Sequence of chain 1.C:
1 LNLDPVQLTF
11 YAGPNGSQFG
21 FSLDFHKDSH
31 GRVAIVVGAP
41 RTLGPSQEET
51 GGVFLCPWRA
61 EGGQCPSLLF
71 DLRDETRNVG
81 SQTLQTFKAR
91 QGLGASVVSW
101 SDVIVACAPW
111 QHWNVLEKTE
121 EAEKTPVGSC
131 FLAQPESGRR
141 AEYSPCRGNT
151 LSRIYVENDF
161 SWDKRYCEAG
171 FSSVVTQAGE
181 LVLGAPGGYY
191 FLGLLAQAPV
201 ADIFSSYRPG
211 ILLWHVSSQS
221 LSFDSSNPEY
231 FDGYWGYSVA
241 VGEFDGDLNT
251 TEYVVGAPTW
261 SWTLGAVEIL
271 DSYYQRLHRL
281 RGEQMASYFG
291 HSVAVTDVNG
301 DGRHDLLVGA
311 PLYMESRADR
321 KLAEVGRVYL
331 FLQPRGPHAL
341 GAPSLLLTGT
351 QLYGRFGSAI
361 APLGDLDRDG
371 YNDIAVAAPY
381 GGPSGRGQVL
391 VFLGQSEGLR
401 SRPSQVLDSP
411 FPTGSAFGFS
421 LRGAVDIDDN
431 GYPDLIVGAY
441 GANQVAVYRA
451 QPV

A protein and the small-molecule ligand that binds it are described below.
Small molecule (SMILES): O=C(O)CN1CCN(C[C@@H]2CC(C3CCNCC3)=NO2)CC1

Binding-site contacts:
Ligand atom N2 contacts residue ARG216 of chain 1.D at 4.1 Å.
Ligand atom C6 contacts residue ASP217 of chain 1.D at 4.2 Å.
Ligand atom O2 contacts residue MN1 of chain 1.KA at 2.2 Å.
Ligand atom C10 contacts residue TYR122 of chain 1.D at 3.8 Å (hydrophobic).
Ligand atom C5 contacts residue ALA218 of chain 1.D at 3.9 Å (hydrophobic).
Ligand atom N4 contacts residue PHE231 of chain 1.C at 4.3 Å.
Ligand atom C11 contacts residue PHE160 of chain 1.C at 3.9 Å (hydrophobic).
Ligand atom C14 contacts residue PHE231 of chain 1.C at 4.2 Å (hydrophobic).
Ligand atom N1 contacts residue TYR190 of chain 1.C at 4.1 Å.
Ligand atom C10 contacts residue MN1 of chain 1.KA at 3.4 Å.
Ligand atom C11 contacts residue ASP159 of chain 1.C at 4.0 Å.
Ligand atom C10 contacts residue ASN215 of chain 1.D at 3.4 Å.
Ligand atom C3 contacts residue TYR190 of chain 1.C at 3.7 Å (hydrophobic).
Ligand atom C10 contacts residue GLU220 of chain 1.D at 3.9 Å.
Ligand atom C5 contacts residue ASP217 of chain 1.D at 4.3 Å.
Ligand atom O3 contacts residue TYR122 of chain 1.D at 3.2 Å (h-bond).
Ligand atom O3 contacts residue GLU220 of chain 1.D at 4.2 Å.
Ligand atom O3 contacts residue ARG214 of chain 1.D at 3.6 Å.
Ligand atom C10 contacts residue SER121 of chain 1.D at 3.8 Å.
Ligand atom C2 contacts residue ARG216 of chain 1.D at 4.2 Å.
Ligand atom O2 contacts residue TYR122 of chain 1.D at 4.0 Å.
Ligand atom O2 contacts residue SER121 of chain 1.D at 3.4 Å (h-bond).
Ligand atom C6 contacts residue ASN215 of chain 1.D at 3.7 Å.
Ligand atom O2 contacts residue GLU220 of chain 1.D at 3.0 Å (salt-bridge).
Ligand atom N3 contacts residue ASN215 of chain 1.D at 4.0 Å.
Ligand atom C12 contacts residue PHE160 of chain 1.C at 4.2 Å (hydrophobic).
Ligand atom O1 contacts residue TYR190 of chain 1.C at 4.0 Å.
Ligand atom O3 contacts residue ASN215 of chain 1.D at 3.1 Å (h-bond).
Ligand atom C5 contacts residue ARG216 of chain 1.D at 3.8 Å.
Ligand atom O3 contacts residue MN1 of chain 1.KA at 3.9 Å.
Ligand atom C1 contacts residue TYR190 of chain 1.C at 3.9 Å (hydrophobic).
Ligand atom C9 contacts residue ASN215 of chain 1.D at 3.2 Å.
Ligand atom C15 contacts residue PHE231 of chain 1.C at 3.5 Å (hydrophobic).
Ligand atom O2 contacts residue ASN215 of chain 1.D at 3.5 Å (h-bond).
Ligand atom O1 contacts residue ALA218 of chain 1.D at 3.7 Å.
Ligand atom C2 contacts residue TYR190 of chain 1.C at 3.6 Å (hydrophobic).
Ligand atom C6 contacts residue ALA218 of chain 1.D at 4.3 Å (hydrophobic).
Ligand atom C6 contacts residue ARG216 of chain 1.D at 3.6 Å.
Ligand atom C12 contacts residue TYR190 of chain 1.C at 3.8 Å (hydrophobic).
Ligand atom O3 contacts residue SER121 of chain 1.D at 3.2 Å.

Sequence of chain 1.D:
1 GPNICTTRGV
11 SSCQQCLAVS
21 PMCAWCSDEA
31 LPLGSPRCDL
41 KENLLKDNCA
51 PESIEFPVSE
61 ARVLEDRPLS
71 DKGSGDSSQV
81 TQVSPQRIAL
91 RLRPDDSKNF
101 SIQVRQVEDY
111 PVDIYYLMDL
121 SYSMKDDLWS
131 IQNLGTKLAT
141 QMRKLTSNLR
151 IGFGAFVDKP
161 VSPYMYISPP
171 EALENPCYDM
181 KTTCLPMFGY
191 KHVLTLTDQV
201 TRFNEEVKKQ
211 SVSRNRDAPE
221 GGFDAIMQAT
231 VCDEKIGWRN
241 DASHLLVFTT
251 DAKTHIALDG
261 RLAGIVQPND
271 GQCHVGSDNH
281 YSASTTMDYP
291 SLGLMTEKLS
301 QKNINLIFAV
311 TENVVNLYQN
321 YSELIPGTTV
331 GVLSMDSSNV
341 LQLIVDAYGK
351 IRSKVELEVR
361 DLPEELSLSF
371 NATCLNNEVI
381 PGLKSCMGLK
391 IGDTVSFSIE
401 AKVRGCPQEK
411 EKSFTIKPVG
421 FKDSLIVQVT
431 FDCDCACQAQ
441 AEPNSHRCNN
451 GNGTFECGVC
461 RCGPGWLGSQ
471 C